Sequence of chain 1.A:
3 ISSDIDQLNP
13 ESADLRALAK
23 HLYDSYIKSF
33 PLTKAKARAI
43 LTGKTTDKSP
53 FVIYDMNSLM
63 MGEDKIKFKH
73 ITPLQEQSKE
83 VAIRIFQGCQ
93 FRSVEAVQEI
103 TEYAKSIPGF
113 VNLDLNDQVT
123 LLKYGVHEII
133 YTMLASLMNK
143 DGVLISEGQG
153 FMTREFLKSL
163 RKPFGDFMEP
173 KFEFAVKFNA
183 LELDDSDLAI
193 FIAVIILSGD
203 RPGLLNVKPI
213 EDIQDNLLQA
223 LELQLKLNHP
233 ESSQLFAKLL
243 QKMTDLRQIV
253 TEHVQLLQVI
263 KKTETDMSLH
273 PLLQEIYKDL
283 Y

This protein binds this small molecule.
Small molecule (SMILES): CN1CCN(Cc2ccc(C(=O)NCc3cccc(CO[C@H]4CCC[C@H]4NC(=O)/C(C#N)=C/C(C)(C)C)c3)cc2)CC1

Binding-site contacts:
Ligand atom CBE contacts residue SER148 of chain 1.A at 3.6 Å.
Ligand atom CAB contacts residue CYS91 of chain 1.A at 3.0 Å (hydrophobic).
Ligand atom CAJ contacts residue ARG94 of chain 1.A at 3.4 Å.
Ligand atom CBJ contacts residue ILE147 of chain 1.A at 3.7 Å (hydrophobic).
Ligand atom CAH contacts residue CYS91 of chain 1.A at 3.3 Å (hydrophobic).
Ligand atom CAN contacts residue ILE147 of chain 1.A at 3.6 Å (hydrophobic).
Ligand atom CAN contacts residue CYS91 of chain 1.A at 3.5 Å (hydrophobic).
Ligand atom CBF contacts residue CYS91 of chain 1.A at 3.4 Å (hydrophobic).
Ligand atom OAG contacts residue LEU136 of chain 1.A at 3.6 Å.
Ligand atom CAZ contacts residue GLY90 of chain 1.A at 3.8 Å.
Ligand atom CBE contacts residue ILE147 of chain 1.A at 3.6 Å (hydrophobic).
Ligand atom CAC contacts residue CYS91 of chain 1.A at 3.1 Å (hydrophobic).
Ligand atom CAW contacts residue THR74 of chain 1.A at 3.5 Å.
Ligand atom OAF contacts residue SER148 of chain 1.A at 2.7 Å (h-bond).
Ligand atom NAE contacts residue PHE88 of chain 1.A at 2.8 Å.
Ligand atom CBK contacts residue MET170 of chain 1.A at 3.7 Å (hydrophobic).
Ligand atom CAI contacts residue ARG94 of chain 1.A at 3.4 Å.
Ligand atom CAV contacts residue HIS72 of chain 1.A at 3.6 Å.
Ligand atom CBA contacts residue CYS91 of chain 1.A at 1.8 Å (hydrophobic).
Ligand atom CAR contacts residue TYR133 of chain 1.A at 3.8 Å (hydrophobic).
Ligand atom CBI contacts residue ARG94 of chain 1.A at 3.6 Å.
Ligand atom CBK contacts residue CYS91 of chain 1.A at 2.8 Å (hydrophobic).
Ligand atom CAK contacts residue ARG94 of chain 1.A at 3.5 Å.
Ligand atom CAA contacts residue GLU65 of chain 1.A at 3.8 Å.
Ligand atom CAO contacts residue HIS72 of chain 1.A at 3.8 Å.
Ligand atom CAD contacts residue LEU159 of chain 1.A at 3.4 Å (hydrophobic).
Ligand atom CAD contacts residue MET170 of chain 1.A at 3.7 Å (hydrophobic).
Ligand atom CBP contacts residue CYS91 of chain 1.A at 2.7 Å (hydrophobic).
Ligand atom CAL contacts residue CYS91 of chain 1.A at 3.8 Å (hydrophobic).
Ligand atom CAS contacts residue SER95 of chain 1.A at 3.7 Å.
Ligand atom NBC contacts residue CYS91 of chain 1.A at 3.3 Å.
Ligand atom CAJ contacts residue LEU136 of chain 1.A at 3.8 Å (hydrophobic).
Ligand atom OAF contacts residue ILE147 of chain 1.A at 3.4 Å.
Ligand atom CAY contacts residue SER95 of chain 1.A at 3.6 Å.
Ligand atom CAB contacts residue ILE87 of chain 1.A at 3.1 Å (hydrophobic).
Ligand atom CAY contacts residue CYS91 of chain 1.A at 3.7 Å (hydrophobic).
Ligand atom CBG contacts residue LEU136 of chain 1.A at 3.6 Å (hydrophobic).
Ligand atom CAP contacts residue ARG94 of chain 1.A at 3.7 Å.
Ligand atom CBG contacts residue ARG94 of chain 1.A at 3.6 Å.
Ligand atom CAQ contacts residue TYR133 of chain 1.A at 3.4 Å (hydrophobic).